The protein below binds the small molecule below.
Small molecule (SMILES): CC(=O)N[C@@H]1[C@@H](O)[C@H](O)[C@@H](CO)O[C@H]1O

Sequence of chain 1.B:
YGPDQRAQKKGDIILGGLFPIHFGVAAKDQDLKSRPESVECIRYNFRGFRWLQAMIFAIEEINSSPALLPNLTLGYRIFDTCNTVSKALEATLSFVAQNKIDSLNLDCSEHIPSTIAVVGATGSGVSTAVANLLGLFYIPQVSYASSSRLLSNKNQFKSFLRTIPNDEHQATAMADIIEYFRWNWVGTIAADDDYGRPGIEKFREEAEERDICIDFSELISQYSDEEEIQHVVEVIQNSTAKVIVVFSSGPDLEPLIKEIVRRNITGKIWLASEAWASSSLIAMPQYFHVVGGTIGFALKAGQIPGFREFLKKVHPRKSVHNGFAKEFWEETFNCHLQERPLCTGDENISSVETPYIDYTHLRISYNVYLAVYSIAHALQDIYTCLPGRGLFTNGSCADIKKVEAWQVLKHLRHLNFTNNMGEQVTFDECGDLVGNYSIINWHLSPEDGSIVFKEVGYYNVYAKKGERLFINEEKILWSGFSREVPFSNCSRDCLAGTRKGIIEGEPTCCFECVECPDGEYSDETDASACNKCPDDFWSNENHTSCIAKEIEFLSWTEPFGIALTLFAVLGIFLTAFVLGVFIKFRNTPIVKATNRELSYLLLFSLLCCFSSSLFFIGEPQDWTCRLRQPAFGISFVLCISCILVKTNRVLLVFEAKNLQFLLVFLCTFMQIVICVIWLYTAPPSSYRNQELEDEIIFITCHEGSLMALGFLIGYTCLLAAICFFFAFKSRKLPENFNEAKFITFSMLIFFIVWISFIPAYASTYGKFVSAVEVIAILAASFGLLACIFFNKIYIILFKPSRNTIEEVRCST

Binding-site contacts:
Ligand atom O7 contacts residue GLU467 of chain 1.B at 4.3 Å.
Ligand atom O4 contacts residue ASN504 of chain 1.B at 4.3 Å.
Ligand atom O5 contacts residue ASN504 of chain 1.B at 4.1 Å.
Ligand atom C1 contacts residue ASN504 of chain 1.B at 4.0 Å.
Ligand atom N2 contacts residue ASN480 of chain 1.B at 2.9 Å (h-bond).
Ligand atom O5 contacts residue ASN480 of chain 1.B at 2.3 Å (h-bond).
Ligand atom C4 contacts residue ASN480 of chain 1.B at 4.2 Å.
Ligand atom C7 contacts residue TYR506 of chain 1.B at 4.0 Å (hydrophobic).
Ligand atom C5 contacts residue ASN504 of chain 1.B at 3.4 Å.
Ligand atom C2 contacts residue TYR506 of chain 1.B at 4.5 Å (hydrophobic).
Ligand atom C2 contacts residue ASN480 of chain 1.B at 2.5 Å.
Ligand atom C1 contacts residue ASN480 of chain 1.B at 1.4 Å.
Ligand atom O7 contacts residue LYS315 of chain 1.B at 4.3 Å.
Ligand atom C7 contacts residue ASN480 of chain 1.B at 3.6 Å.
Ligand atom C4 contacts residue ASN504 of chain 1.B at 4.3 Å.
Ligand atom N2 contacts residue TYR506 of chain 1.B at 3.4 Å.
Ligand atom C6 contacts residue ASN504 of chain 1.B at 3.8 Å.
Ligand atom C6 contacts residue TYR502 of chain 1.B at 3.6 Å (hydrophobic).
Ligand atom C5 contacts residue ASN480 of chain 1.B at 3.6 Å.
Ligand atom C3 contacts residue ASN480 of chain 1.B at 3.8 Å.
Ligand atom O7 contacts residue ASN480 of chain 1.B at 3.9 Å.
Ligand atom O6 contacts residue TYR502 of chain 1.B at 3.9 Å.
Ligand atom O6 contacts residue ASN504 of chain 1.B at 3.6 Å.
Ligand atom C8 contacts residue TYR506 of chain 1.B at 3.4 Å (hydrophobic).